A protein and the small-molecule ligand that binds it are described below.
Small molecule (SMILES): COc1ccc(-c2ccc3c(c2)COC3=O)n2nc(C3(C(=O)OCC(C)C)CC3)nc12

Binding-site contacts:
Ligand atom N2 contacts residue GLN293 of chain 1.B at 3.0 Å (h-bond).
Ligand atom O4 contacts residue ASP242 of chain 1.B at 4.0 Å.
Ligand atom C3 contacts residue TYR83 of chain 1.B at 3.5 Å (hydrophobic).
Ligand atom N2 contacts residue PHE296 of chain 1.B at 3.7 Å.
Ligand atom O4 contacts residue THR195 of chain 1.B at 3.9 Å.
Ligand atom C contacts residue THR257 of chain 1.B at 3.4 Å.
Ligand atom C8 contacts residue PHE264 of chain 1.B at 3.5 Å (hydrophobic).
Ligand atom O4 contacts residue MET197 of chain 1.B at 3.7 Å.
Ligand atom C20 contacts residue ASP242 of chain 1.B at 3.3 Å.
Ligand atom C19 contacts residue MET197 of chain 1.B at 3.8 Å (hydrophobic).
Ligand atom C9 contacts residue GLN293 of chain 1.B at 3.7 Å.
Ligand atom C16 contacts residue PHE264 of chain 1.B at 4.0 Å (hydrophobic).
Ligand atom C6 contacts residue GLN293 of chain 1.B at 3.9 Å.
Ligand atom C22 contacts residue LEU243 of chain 1.B at 3.9 Å (hydrophobic).
Ligand atom N contacts residue ILE260 of chain 1.B at 3.8 Å.
Ligand atom C contacts residue TRP256 of chain 1.B at 3.7 Å (hydrophobic).
Ligand atom O2 contacts residue PHE296 of chain 1.B at 3.5 Å.
Ligand atom C8 contacts residue MET281 of chain 1.B at 3.8 Å (hydrophobic).
Ligand atom C4 contacts residue ILE260 of chain 1.B at 4.0 Å (hydrophobic).
Ligand atom C10 contacts residue MET281 of chain 1.B at 3.7 Å (hydrophobic).
Ligand atom C1 contacts residue PHE296 of chain 1.B at 3.6 Å (hydrophobic).
Ligand atom C6 contacts residue ILE260 of chain 1.B at 3.7 Å (hydrophobic).
Ligand atom O contacts residue ILE260 of chain 1.B at 3.6 Å.
Ligand atom C contacts residue TYR253 of chain 1.B at 3.9 Å (hydrophobic).
Ligand atom C14 contacts residue PHE296 of chain 1.B at 3.8 Å (hydrophobic).
Ligand atom C4 contacts residue PHE296 of chain 1.B at 3.9 Å (hydrophobic).
Ligand atom C6 contacts residue PHE296 of chain 1.B at 3.5 Å (hydrophobic).
Ligand atom N1 contacts residue PHE264 of chain 1.B at 3.9 Å.
Ligand atom C2 contacts residue ASN245 of chain 1.B at 3.4 Å.
Ligand atom C contacts residue ASN245 of chain 1.B at 3.6 Å.
Ligand atom C2 contacts residue TYR83 of chain 1.B at 3.7 Å (hydrophobic).
Ligand atom C10 contacts residue PHE264 of chain 1.B at 4.0 Å (hydrophobic).
Ligand atom N2 contacts residue ILE260 of chain 1.B at 3.9 Å.
Ligand atom O1 contacts residue MET281 of chain 1.B at 3.0 Å.
Ligand atom O contacts residue GLN293 of chain 1.B at 3.3 Å (h-bond).
Ligand atom C9 contacts residue SER292 of chain 1.B at 3.8 Å.
Ligand atom O1 contacts residue PHE264 of chain 1.B at 3.6 Å.
Ligand atom C1 contacts residue ILE260 of chain 1.B at 3.6 Å (hydrophobic).
Ligand atom C7 contacts residue PHE264 of chain 1.B at 3.9 Å (hydrophobic).
Ligand atom N contacts residue PHE296 of chain 1.B at 3.7 Å.

Sequence of chain 1.B:
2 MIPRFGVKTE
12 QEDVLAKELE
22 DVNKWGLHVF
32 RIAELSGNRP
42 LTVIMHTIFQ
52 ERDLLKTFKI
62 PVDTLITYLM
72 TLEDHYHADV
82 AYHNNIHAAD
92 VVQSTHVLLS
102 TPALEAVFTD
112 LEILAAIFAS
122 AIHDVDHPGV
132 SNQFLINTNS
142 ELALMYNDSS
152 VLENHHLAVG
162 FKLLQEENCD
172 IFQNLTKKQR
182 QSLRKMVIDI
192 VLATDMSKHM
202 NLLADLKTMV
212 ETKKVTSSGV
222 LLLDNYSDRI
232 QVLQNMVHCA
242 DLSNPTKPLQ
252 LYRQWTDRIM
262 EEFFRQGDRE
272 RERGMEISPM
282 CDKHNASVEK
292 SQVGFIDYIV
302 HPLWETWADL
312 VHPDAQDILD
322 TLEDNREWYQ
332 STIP